This protein binds this small molecule.
Small molecule (SMILES): CC(=O)N[C@@H]1[C@@H](O)[C@H](O)[C@@H](CO)O[C@H]1O

Sequence of chain 1.B:
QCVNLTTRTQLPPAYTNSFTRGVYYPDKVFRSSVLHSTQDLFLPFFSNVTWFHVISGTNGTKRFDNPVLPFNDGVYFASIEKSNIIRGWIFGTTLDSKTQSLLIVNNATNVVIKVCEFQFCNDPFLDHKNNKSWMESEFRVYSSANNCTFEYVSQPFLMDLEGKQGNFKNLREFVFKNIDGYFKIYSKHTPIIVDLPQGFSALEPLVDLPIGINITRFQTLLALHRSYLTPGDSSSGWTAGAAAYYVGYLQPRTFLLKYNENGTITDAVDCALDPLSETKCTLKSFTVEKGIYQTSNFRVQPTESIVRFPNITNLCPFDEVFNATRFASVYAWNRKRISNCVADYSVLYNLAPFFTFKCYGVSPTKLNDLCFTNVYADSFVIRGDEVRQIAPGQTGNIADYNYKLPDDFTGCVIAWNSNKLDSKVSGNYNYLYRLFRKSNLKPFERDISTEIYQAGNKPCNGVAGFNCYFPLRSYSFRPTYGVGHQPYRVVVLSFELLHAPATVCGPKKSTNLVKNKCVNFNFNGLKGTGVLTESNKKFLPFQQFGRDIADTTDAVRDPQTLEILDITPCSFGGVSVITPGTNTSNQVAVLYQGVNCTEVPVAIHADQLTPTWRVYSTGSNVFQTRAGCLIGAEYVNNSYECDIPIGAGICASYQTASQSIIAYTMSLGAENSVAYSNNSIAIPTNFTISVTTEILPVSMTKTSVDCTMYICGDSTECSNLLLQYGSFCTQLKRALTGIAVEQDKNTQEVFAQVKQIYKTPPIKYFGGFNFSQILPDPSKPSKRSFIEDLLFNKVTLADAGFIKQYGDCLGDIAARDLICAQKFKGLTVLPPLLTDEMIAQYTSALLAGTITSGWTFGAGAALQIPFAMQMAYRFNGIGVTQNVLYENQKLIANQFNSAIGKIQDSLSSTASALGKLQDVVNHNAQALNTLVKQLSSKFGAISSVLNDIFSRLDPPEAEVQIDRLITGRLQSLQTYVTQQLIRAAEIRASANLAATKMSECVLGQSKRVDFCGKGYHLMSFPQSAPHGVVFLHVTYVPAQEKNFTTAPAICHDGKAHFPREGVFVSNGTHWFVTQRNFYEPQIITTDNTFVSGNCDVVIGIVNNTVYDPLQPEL

Sequence of chain 1.A:
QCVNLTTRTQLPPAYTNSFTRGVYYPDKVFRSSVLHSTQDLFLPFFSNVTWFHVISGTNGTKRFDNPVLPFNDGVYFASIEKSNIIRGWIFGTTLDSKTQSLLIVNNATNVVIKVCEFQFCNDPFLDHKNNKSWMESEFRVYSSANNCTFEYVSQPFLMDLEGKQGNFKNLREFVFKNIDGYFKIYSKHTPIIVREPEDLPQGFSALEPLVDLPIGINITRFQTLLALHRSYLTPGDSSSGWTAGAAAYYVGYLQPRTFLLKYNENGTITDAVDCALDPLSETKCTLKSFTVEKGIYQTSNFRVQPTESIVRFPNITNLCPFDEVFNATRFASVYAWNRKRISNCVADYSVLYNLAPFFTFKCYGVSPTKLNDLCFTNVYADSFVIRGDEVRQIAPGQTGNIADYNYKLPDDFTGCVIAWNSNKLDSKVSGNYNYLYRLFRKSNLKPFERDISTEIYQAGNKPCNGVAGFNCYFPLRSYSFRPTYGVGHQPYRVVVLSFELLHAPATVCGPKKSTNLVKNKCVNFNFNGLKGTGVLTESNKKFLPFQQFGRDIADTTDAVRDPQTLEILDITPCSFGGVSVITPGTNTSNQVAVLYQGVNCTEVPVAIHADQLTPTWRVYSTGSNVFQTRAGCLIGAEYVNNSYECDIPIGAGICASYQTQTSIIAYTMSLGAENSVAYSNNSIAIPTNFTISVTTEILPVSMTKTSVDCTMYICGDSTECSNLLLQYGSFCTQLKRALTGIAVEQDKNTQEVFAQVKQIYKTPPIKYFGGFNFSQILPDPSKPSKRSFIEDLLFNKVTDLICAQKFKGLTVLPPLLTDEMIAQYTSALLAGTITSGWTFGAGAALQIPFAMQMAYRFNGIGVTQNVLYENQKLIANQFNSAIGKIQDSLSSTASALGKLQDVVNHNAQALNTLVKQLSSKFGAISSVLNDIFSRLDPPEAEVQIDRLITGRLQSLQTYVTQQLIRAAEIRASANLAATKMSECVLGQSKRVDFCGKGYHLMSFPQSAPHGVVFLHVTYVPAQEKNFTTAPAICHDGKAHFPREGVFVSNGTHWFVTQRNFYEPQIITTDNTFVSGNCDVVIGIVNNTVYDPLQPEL

Binding-site contacts:
Ligand atom C1 contacts residue TYR780 of chain 1.B at 4.1 Å (hydrophobic).
Ligand atom C2 contacts residue ASN693 of chain 1.A at 2.4 Å.
Ligand atom C2 contacts residue TYR780 of chain 1.B at 3.9 Å (hydrophobic).
Ligand atom C3 contacts residue ASN693 of chain 1.A at 3.8 Å.
Ligand atom C4 contacts residue ASN693 of chain 1.A at 4.2 Å.
Ligand atom C8 contacts residue ILE1114 of chain 1.A at 4.0 Å (hydrophobic).
Ligand atom C7 contacts residue ASN693 of chain 1.A at 4.0 Å.
Ligand atom O5 contacts residue TYR780 of chain 1.B at 3.5 Å.
Ligand atom O5 contacts residue ASN693 of chain 1.A at 2.4 Å (h-bond).
Ligand atom C5 contacts residue TYR780 of chain 1.B at 4.3 Å (hydrophobic).
Ligand atom C4 contacts residue TYR780 of chain 1.B at 4.5 Å (hydrophobic).
Ligand atom O7 contacts residue ILE1114 of chain 1.A at 4.1 Å.
Ligand atom C6 contacts residue TYR780 of chain 1.B at 4.3 Å (hydrophobic).
Ligand atom C1 contacts residue ASN693 of chain 1.A at 1.4 Å.
Ligand atom N2 contacts residue ASN693 of chain 1.A at 2.9 Å (h-bond).
Ligand atom O7 contacts residue TYR780 of chain 1.B at 4.2 Å.
Ligand atom C5 contacts residue ASN693 of chain 1.A at 3.7 Å.
Ligand atom O6 contacts residue ILE778 of chain 1.B at 4.0 Å.